Binding-site contacts:
Ligand atom CAI contacts residue ALA178 of chain 1.D at 3.4 Å (hydrophobic).
Ligand atom CAH contacts residue GLY182 of chain 1.D at 3.8 Å.
Ligand atom OAT contacts residue ASN133 of chain 1.C at 3.0 Å (h-bond).
Ligand atom CAA contacts residue ALA178 of chain 1.D at 3.9 Å (hydrophobic).
Ligand atom CAM contacts residue LEU136 of chain 1.C at 3.0 Å (hydrophobic).
Ligand atom CAS contacts residue PHE186 of chain 1.D at 3.6 Å (hydrophobic).
Ligand atom CAC contacts residue VAL132 of chain 1.D at 3.9 Å (hydrophobic).
Ligand atom CAQ contacts residue VAL132 of chain 1.C at 3.5 Å (hydrophobic).
Ligand atom CAA contacts residue PHE186 of chain 1.C at 3.7 Å (hydrophobic).
Ligand atom CAW contacts residue PHE186 of chain 1.D at 3.8 Å (hydrophobic).
Ligand atom NAP contacts residue VAL132 of chain 1.C at 3.8 Å.
Ligand atom CAO contacts residue VAL132 of chain 1.C at 3.9 Å (hydrophobic).
Ligand atom CAI contacts residue GLY185 of chain 1.C at 3.5 Å.
Ligand atom CAH contacts residue ALA181 of chain 1.C at 3.7 Å (hydrophobic).
Ligand atom CAF contacts residue PHE129 of chain 1.D at 3.4 Å (hydrophobic).
Ligand atom CAO contacts residue LEU136 of chain 1.D at 3.9 Å (hydrophobic).
Ligand atom NAP contacts residue LEU136 of chain 1.C at 3.7 Å.
Ligand atom NAP contacts residue LEU136 of chain 1.D at 3.7 Å.
Ligand atom CAH contacts residue ALA181 of chain 1.D at 3.5 Å (hydrophobic).
Ligand atom NAL contacts residue LEU136 of chain 1.C at 3.4 Å.
Ligand atom CAE contacts residue PHE129 of chain 1.D at 3.5 Å (hydrophobic).
Ligand atom CAW contacts residue TRP128 of chain 1.C at 3.7 Å (hydrophobic).
Ligand atom CAB contacts residue TRP128 of chain 1.D at 3.8 Å (hydrophobic).
Ligand atom CAS contacts residue ALA178 of chain 1.C at 3.8 Å (hydrophobic).
Ligand atom CAF contacts residue VAL132 of chain 1.D at 3.9 Å (hydrophobic).
Ligand atom NAN contacts residue LEU136 of chain 1.C at 3.0 Å.
Ligand atom CAJ contacts residue ALA178 of chain 1.D at 3.8 Å (hydrophobic).
Ligand atom CAO contacts residue LEU136 of chain 1.C at 3.4 Å (hydrophobic).
Ligand atom CAI contacts residue PHE186 of chain 1.C at 3.5 Å (hydrophobic).
Ligand atom CAH contacts residue GLY182 of chain 1.C at 3.4 Å.
Ligand atom NAD contacts residue LEU136 of chain 1.C at 3.5 Å.
Ligand atom CAJ contacts residue GLY182 of chain 1.D at 3.8 Å.
Ligand atom CAF contacts residue ASN133 of chain 1.D at 3.5 Å.
Ligand atom CAH contacts residue GLY185 of chain 1.D at 3.6 Å.
Ligand atom OAG contacts residue GLY182 of chain 1.C at 3.4 Å.
Ligand atom CAU contacts residue VAL132 of chain 1.C at 3.5 Å (hydrophobic).
Ligand atom CAV contacts residue TRP128 of chain 1.C at 3.6 Å (hydrophobic).
Ligand atom CAA contacts residue GLY185 of chain 1.C at 3.8 Å.
Ligand atom CAS contacts residue GLY185 of chain 1.D at 3.7 Å.
Ligand atom CAA contacts residue TRP128 of chain 1.D at 3.9 Å (hydrophobic).

A protein and the small-molecule ligand that binds it are described below.
Small molecule (SMILES): CCn1c(NC(=O)Nc2ccccc2OC)nc2ccccc21

Sequence of chain 1.D:
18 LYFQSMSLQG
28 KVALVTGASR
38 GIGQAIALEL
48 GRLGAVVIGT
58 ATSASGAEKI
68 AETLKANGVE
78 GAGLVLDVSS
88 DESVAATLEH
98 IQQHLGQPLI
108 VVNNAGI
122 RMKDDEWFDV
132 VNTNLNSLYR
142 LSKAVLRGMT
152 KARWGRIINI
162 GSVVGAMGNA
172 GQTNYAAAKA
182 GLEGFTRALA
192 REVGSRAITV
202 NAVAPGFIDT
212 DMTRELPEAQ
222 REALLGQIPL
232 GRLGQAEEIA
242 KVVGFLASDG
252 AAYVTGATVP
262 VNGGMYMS

Sequence of chain 1.C:
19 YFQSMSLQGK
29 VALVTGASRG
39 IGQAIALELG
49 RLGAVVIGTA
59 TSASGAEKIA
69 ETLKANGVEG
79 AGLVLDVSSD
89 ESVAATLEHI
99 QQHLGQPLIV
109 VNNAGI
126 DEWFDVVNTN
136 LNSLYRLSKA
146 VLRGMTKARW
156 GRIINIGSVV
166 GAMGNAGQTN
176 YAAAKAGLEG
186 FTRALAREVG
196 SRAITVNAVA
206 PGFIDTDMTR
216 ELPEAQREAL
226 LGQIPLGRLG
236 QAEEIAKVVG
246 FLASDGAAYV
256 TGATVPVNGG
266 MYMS